Binding-site contacts:
Ligand atom O03 contacts residue VAL248 of chain 1.B at 3.3 Å.
Ligand atom C04 contacts residue VAL248 of chain 1.B at 3.9 Å (hydrophobic).
Ligand atom C08 contacts residue VAL252 of chain 1.B at 4.0 Å (hydrophobic).
Ligand atom C21 contacts residue GLN97 of chain 1.B at 2.9 Å.
Ligand atom C12 contacts residue ALA253 of chain 1.B at 3.7 Å (hydrophobic).
Ligand atom C04 contacts residue MET185 of chain 1.B at 3.9 Å (hydrophobic).
Ligand atom C10 contacts residue LEU102 of chain 1.B at 4.0 Å (hydrophobic).
Ligand atom C11 contacts residue LEU102 of chain 1.B at 3.9 Å (hydrophobic).
Ligand atom N14 contacts residue ALA253 of chain 1.B at 3.7 Å.
Ligand atom C16 contacts residue VAL252 of chain 1.B at 3.8 Å (hydrophobic).
Ligand atom C02 contacts residue SER202 of chain 1.B at 3.6 Å.
Ligand atom C02 contacts residue VAL248 of chain 1.B at 3.5 Å (hydrophobic).
Ligand atom C16 contacts residue TRP399 of chain 1.B at 4.0 Å (hydrophobic).
Ligand atom C18 contacts residue VAL252 of chain 1.B at 4.1 Å (hydrophobic).
Ligand atom N14 contacts residue PHE301 of chain 1.B at 4.1 Å.
Ligand atom O03 contacts residue VAL100 of chain 1.B at 3.6 Å.
Ligand atom C09 contacts residue VAL252 of chain 1.B at 3.5 Å (hydrophobic).
Ligand atom C10 contacts residue VAL252 of chain 1.B at 3.4 Å (hydrophobic).
Ligand atom C15 contacts residue PHE301 of chain 1.B at 3.7 Å (hydrophobic).
Ligand atom C01 contacts residue VAL96 of chain 1.B at 3.7 Å (hydrophobic).
Ligand atom N23 contacts residue GLN97 of chain 1.B at 3.3 Å (h-bond).
Ligand atom C17 contacts residue TRP399 of chain 1.B at 4.1 Å (hydrophobic).
Ligand atom C17 contacts residue VAL252 of chain 1.B at 3.7 Å (hydrophobic).
Ligand atom C27 contacts residue PHE85 of chain 1.B at 4.0 Å (hydrophobic).
Ligand atom N14 contacts residue HEM1 of chain 1.L at 4.0 Å.
Ligand atom C24 contacts residue GLN97 of chain 1.B at 3.6 Å.
Ligand atom C13 contacts residue HEM1 of chain 1.L at 3.9 Å.
Ligand atom C11 contacts residue VAL252 of chain 1.B at 3.8 Å (hydrophobic).
Ligand atom C18 contacts residue ILE82 of chain 1.B at 3.3 Å (hydrophobic).
Ligand atom C12 contacts residue LEU102 of chain 1.B at 3.6 Å (hydrophobic).
Ligand atom C17 contacts residue ILE82 of chain 1.B at 3.8 Å (hydrophobic).
Ligand atom C15 contacts residue ALA253 of chain 1.B at 4.1 Å (hydrophobic).
Ligand atom C13 contacts residue ALA253 of chain 1.B at 3.4 Å (hydrophobic).
Ligand atom N20 contacts residue GLN97 of chain 1.B at 4.0 Å.
Ligand atom C06 contacts residue MET185 of chain 1.B at 4.1 Å (hydrophobic).
Ligand atom C25 contacts residue GLN97 of chain 1.B at 3.9 Å.
Ligand atom C22 contacts residue GLN97 of chain 1.B at 3.7 Å.
Ligand atom C16 contacts residue PHE301 of chain 1.B at 4.1 Å (hydrophobic).
Ligand atom C07 contacts residue VAL248 of chain 1.B at 4.1 Å (hydrophobic).
Ligand atom O05 contacts residue MET185 of chain 1.B at 3.6 Å.

Sequence of chain 1.B:
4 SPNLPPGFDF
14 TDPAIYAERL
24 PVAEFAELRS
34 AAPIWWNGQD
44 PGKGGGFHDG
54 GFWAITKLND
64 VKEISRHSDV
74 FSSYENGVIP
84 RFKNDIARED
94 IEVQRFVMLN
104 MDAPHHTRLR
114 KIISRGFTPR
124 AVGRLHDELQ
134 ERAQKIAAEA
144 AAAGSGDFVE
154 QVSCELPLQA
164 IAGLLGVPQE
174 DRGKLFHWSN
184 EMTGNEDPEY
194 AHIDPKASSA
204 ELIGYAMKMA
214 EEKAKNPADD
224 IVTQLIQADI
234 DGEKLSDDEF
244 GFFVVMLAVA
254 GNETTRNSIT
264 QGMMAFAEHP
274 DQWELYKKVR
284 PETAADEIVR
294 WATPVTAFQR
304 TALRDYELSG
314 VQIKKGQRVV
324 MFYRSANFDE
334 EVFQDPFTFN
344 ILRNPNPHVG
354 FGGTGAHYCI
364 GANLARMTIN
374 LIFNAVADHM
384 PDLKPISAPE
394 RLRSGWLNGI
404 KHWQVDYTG

This protein binds this small molecule.
Small molecule (SMILES): CCOC(=O)c1cc2cc(-c3ccncc3)ccc2n1CCN1CCOCC1